Binding-site contacts:
Ligand atom N10 contacts residue ASP171 of chain 1.A at 2.6 Å (salt-bridge).
Ligand atom C5 contacts residue SER192 of chain 1.A at 3.7 Å.
Ligand atom N10 contacts residue SER172 of chain 1.A at 3.2 Å (h-bond).
Ligand atom C22 contacts residue GLY194 of chain 1.A at 3.4 Å.
Ligand atom C55 contacts residue THR80 of chain 1.A at 3.7 Å.
Ligand atom C23 contacts residue GLY194 of chain 1.A at 3.2 Å.
Ligand atom C5 contacts residue VAL191 of chain 1.A at 3.7 Å (hydrophobic).
Ligand atom C14 contacts residue HIS40 of chain 1.A at 3.6 Å.
Ligand atom C55 contacts residue ASN79 of chain 1.A at 3.1 Å.
Ligand atom O24 contacts residue GLY194 of chain 1.A at 3.0 Å (h-bond).
Ligand atom C6 contacts residue SER172 of chain 1.A at 3.7 Å.
Ligand atom C34 contacts residue TRP193 of chain 1.A at 3.7 Å (hydrophobic).
Ligand atom C1 contacts residue SER192 of chain 1.A at 3.6 Å.
Ligand atom O24 contacts residue SER195 of chain 1.A at 3.2 Å.
Ligand atom O24 contacts residue GLY196 of chain 1.A at 3.4 Å (h-bond).
Ligand atom C5 contacts residue TRP193 of chain 1.A at 3.7 Å (hydrophobic).
Ligand atom O31 contacts residue GLY194 of chain 1.A at 3.3 Å (h-bond).
Ligand atom O25 contacts residue GLY196 of chain 1.A at 3.0 Å (h-bond).
Ligand atom C4 contacts residue SER177 of chain 1.A at 3.4 Å.
Ligand atom C8 contacts residue SER172 of chain 1.A at 3.4 Å.
Ligand atom C23 contacts residue GLY196 of chain 1.A at 3.5 Å.
Ligand atom N10 contacts residue GLY204 of chain 1.A at 3.2 Å.
Ligand atom C34 contacts residue GLY194 of chain 1.A at 3.6 Å.
Ligand atom N3 contacts residue SER177 of chain 1.A at 3.4 Å (h-bond).
Ligand atom C51 contacts residue TRP193 of chain 1.A at 3.5 Å (hydrophobic).
Ligand atom N7 contacts residue SER172 of chain 1.A at 2.8 Å (h-bond).
Ligand atom O2 contacts residue GLN174 of chain 1.A at 3.2 Å (h-bond).
Ligand atom C13 contacts residue HIS40 of chain 1.A at 3.4 Å.
Ligand atom C6 contacts residue CYS173 of chain 1.A at 3.6 Å (hydrophobic).
Ligand atom N9 contacts residue GLY196 of chain 1.A at 2.6 Å (h-bond).
Ligand atom C8 contacts residue ASP171 of chain 1.A at 3.6 Å.
Ligand atom N9 contacts residue GLY194 of chain 1.A at 3.6 Å.
Ligand atom N3 contacts residue TRP193 of chain 1.A at 3.6 Å.
Ligand atom C12 contacts residue SER192 of chain 1.A at 3.6 Å.
Ligand atom C8 contacts residue GLY196 of chain 1.A at 3.8 Å.
Ligand atom C4 contacts residue SER192 of chain 1.A at 3.7 Å.
Ligand atom N21 contacts residue GLY194 of chain 1.A at 3.3 Å (h-bond).
Ligand atom N3 contacts residue SER192 of chain 1.A at 2.7 Å (h-bond).
Ligand atom O31 contacts residue TRP193 of chain 1.A at 3.4 Å.
Ligand atom C54 contacts residue ASN79 of chain 1.A at 3.5 Å.

Sequence of chain 1.A:
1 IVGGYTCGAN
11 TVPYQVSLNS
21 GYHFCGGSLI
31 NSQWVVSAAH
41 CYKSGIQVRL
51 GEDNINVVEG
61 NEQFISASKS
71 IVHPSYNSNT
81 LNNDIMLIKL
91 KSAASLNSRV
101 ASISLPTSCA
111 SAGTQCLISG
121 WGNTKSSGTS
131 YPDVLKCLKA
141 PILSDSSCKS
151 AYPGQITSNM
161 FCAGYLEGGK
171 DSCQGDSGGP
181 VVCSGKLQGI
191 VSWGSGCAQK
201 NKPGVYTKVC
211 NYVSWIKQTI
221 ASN

This small molecule binds to this protein.
Small molecule (SMILES): N=C(N)NCCCNC(=O)[C@@H]1CCCCN1C(=O)[C@@H](CC1CCCCC1)NCC(=O)O